The small molecule below binds the protein below.
Small molecule (SMILES): CC(=O)N[C@@H]1[C@@H](O)[C@H](O)[C@@H](CO)O[C@H]1O

Binding-site contacts:
Ligand atom O5 contacts residue ASN25 of chain 1.A at 2.5 Å (h-bond).
Ligand atom C7 contacts residue PHE20 of chain 1.A at 4.2 Å (hydrophobic).
Ligand atom N2 contacts residue GLY21 of chain 1.A at 4.2 Å.
Ligand atom O7 contacts residue VAL49 of chain 1.A at 4.5 Å.
Ligand atom O7 contacts residue GLY21 of chain 1.A at 3.7 Å.
Ligand atom C8 contacts residue GLY21 of chain 1.A at 3.5 Å.
Ligand atom C7 contacts residue ASN25 of chain 1.A at 4.0 Å.
Ligand atom O7 contacts residue PHE20 of chain 1.A at 4.5 Å.
Ligand atom C1 contacts residue ASN25 of chain 1.A at 1.5 Å.
Ligand atom C8 contacts residue PHE20 of chain 1.A at 3.5 Å (hydrophobic).
Ligand atom C2 contacts residue ASN25 of chain 1.A at 2.5 Å.
Ligand atom O3 contacts residue VAL49 of chain 1.A at 4.1 Å.
Ligand atom C7 contacts residue GLY21 of chain 1.A at 3.7 Å.
Ligand atom C5 contacts residue ASN25 of chain 1.A at 3.8 Å.
Ligand atom N2 contacts residue ASN25 of chain 1.A at 3.0 Å (h-bond).
Ligand atom C3 contacts residue ASN25 of chain 1.A at 3.9 Å.
Ligand atom C4 contacts residue ASN25 of chain 1.A at 4.3 Å.
Ligand atom C8 contacts residue PHE24 of chain 1.A at 4.0 Å (hydrophobic).

Sequence of chain 1.A:
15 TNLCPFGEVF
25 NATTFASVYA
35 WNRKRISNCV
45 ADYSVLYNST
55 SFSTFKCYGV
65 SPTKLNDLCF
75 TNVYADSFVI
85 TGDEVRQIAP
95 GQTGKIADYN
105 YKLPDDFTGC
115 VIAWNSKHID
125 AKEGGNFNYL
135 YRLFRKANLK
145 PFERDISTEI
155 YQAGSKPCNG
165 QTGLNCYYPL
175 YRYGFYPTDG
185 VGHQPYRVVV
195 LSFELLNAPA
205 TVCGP